The small molecule below binds the protein below.
Small molecule (SMILES): Nc1ccn([C@@H]2O[C@H](CO[P](=O)(O)O[C@H]3[C@@H](O)[C@H](n4ccc(=O)[nH]c4=O)O[C@@H]3CO[P](=O)(O)O[C@H]3[C@@H](O)[C@H](n4cnc5c(N)ncnc54)O[C@@H]3CO)[C@@H](O[P](=O)(O)OC[C@H]3O[C@@H](n4ccc(=O)[nH]c4=O)[C@H](O)[C@@H]3O)[C@H]2O)c(=O)n1.O=c1ccn([C@@H]2O[C@H](CO[P](=O)(O)O[C@H]3[C@@H](O)[C@H](n4ccc(=O)[nH]c4=O)O[C@@H]3CO[P](=O)(O)O[C@H]3[C@@H](O)[C@H](n4ccc(=O)[nH]c4=O)O[C@@H]3CO)[C@@H](O)[C@H]2O)c(=O)[nH]1

Binding-site contacts:
Ligand atom O4 contacts residue A4 of chain 52.G at 2.6 Å (h-bond).
Ligand atom O4 contacts residue U1 of chain 52.G at 2.8 Å (h-bond).
Ligand atom N3 contacts residue A4 of chain 52.G at 3.8 Å.
Ligand atom N3 contacts residue U5 of chain 52.G at 3.6 Å.
Ligand atom C4 contacts residue U5 of chain 52.G at 3.7 Å.
Ligand atom N6 contacts residue U2 of chain 52.G at 2.6 Å (h-bond).
Ligand atom O2 contacts residue U1 of chain 52.G at 2.9 Å (h-bond).
Ligand atom C2 contacts residue A4 of chain 52.G at 3.9 Å.
Ligand atom N3 contacts residue U2 of chain 52.G at 3.6 Å.
Ligand atom C4 contacts residue A4 of chain 52.G at 3.2 Å.
Ligand atom C4 contacts residue U1 of chain 52.G at 3.7 Å.
Ligand atom C2 contacts residue U3 of chain 52.G at 3.8 Å.
Ligand atom OP1 contacts residue LEU56 of chain 18.C at 2.8 Å.
Ligand atom N3 contacts residue U1 of chain 52.G at 3.8 Å.
Ligand atom N1 contacts residue U3 of chain 52.G at 3.8 Å.
Ligand atom C6 contacts residue A4 of chain 52.G at 3.7 Å.
Ligand atom C6 contacts residue U2 of chain 52.G at 3.4 Å.
Ligand atom N3 contacts residue U1 of chain 52.G at 3.9 Å.
Ligand atom O2 contacts residue U2 of chain 52.G at 3.6 Å.
Ligand atom OP1 contacts residue LYS8 of chain 18.F at 3.1 Å.
Ligand atom N1 contacts residue U2 of chain 52.G at 2.8 Å.
Ligand atom C5 contacts residue U5 of chain 52.G at 3.9 Å.
Ligand atom N1 contacts residue U5 of chain 52.G at 3.7 Å.
Ligand atom OP1 contacts residue LYS12 of chain 18.F at 3.9 Å.
Ligand atom C2 contacts residue U2 of chain 52.G at 3.6 Å.
Ligand atom C6 contacts residue U5 of chain 52.G at 3.6 Å.
Ligand atom O4 contacts residue U5 of chain 52.G at 2.8 Å (h-bond).
Ligand atom C2 contacts residue U1 of chain 52.G at 3.9 Å.
Ligand atom O2' contacts residue LEU64 of chain 18.C at 3.9 Å.
Ligand atom C5 contacts residue A4 of chain 52.G at 2.8 Å.
Ligand atom OP1 contacts residue LYS68 of chain 18.C at 3.2 Å (salt-bridge).
Ligand atom N3 contacts residue C6 of chain 52.G at 3.2 Å (h-bond).
Ligand atom OP1 contacts residue PHE76 of chain 18.C at 3.7 Å.
Ligand atom C2 contacts residue C6 of chain 52.G at 3.4 Å.
Ligand atom OP2 contacts residue LYS8 of chain 18.F at 3.8 Å.
Ligand atom C2 contacts residue GLN61 of chain 18.C at 3.9 Å.
Ligand atom O2 contacts residue GLN61 of chain 18.C at 3.9 Å.
Ligand atom O2' contacts residue THR57 of chain 18.C at 3.2 Å.
Ligand atom N3 contacts residue GLN61 of chain 18.C at 3.6 Å.
Ligand atom O2 contacts residue C6 of chain 52.G at 2.9 Å (h-bond).

Sequence of chain 52.C:
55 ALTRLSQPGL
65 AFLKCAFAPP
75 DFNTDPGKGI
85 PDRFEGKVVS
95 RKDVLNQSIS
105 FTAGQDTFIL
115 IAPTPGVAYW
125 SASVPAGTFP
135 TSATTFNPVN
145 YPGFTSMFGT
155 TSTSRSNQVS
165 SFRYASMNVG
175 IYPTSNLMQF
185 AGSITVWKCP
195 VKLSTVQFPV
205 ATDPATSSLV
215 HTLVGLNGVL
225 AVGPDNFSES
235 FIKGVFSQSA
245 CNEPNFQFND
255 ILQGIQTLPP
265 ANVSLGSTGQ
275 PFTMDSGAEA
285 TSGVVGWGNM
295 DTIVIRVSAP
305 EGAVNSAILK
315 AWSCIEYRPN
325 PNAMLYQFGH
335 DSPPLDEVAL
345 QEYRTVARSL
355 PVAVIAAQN

Sequence of chain 18.F:
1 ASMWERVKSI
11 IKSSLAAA

Sequence of chain 18.C:
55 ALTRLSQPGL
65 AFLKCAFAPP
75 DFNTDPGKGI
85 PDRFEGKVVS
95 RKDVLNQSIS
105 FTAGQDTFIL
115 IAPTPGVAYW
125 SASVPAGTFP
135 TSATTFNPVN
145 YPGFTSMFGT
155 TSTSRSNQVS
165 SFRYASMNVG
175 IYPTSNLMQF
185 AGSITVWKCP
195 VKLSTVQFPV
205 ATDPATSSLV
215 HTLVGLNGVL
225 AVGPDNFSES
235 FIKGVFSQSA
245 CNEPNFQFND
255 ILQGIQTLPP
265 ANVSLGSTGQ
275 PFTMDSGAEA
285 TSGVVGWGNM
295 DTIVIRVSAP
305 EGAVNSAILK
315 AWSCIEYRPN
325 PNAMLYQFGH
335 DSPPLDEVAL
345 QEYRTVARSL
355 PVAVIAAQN